Binding-site contacts:
Ligand atom C12 contacts residue PHE287 of chain 1.B at 3.7 Å (hydrophobic).
Ligand atom C8 contacts residue PHE287 of chain 1.B at 3.6 Å (hydrophobic).
Ligand atom C6 contacts residue MET272 of chain 1.B at 3.8 Å (hydrophobic).
Ligand atom C27 contacts residue ASP233 of chain 1.B at 3.3 Å.
Ligand atom C2 contacts residue PHE287 of chain 1.B at 3.4 Å (hydrophobic).
Ligand atom C30 contacts residue LEU195 of chain 1.B at 3.7 Å (hydrophobic).
Ligand atom N29 contacts residue MET272 of chain 1.B at 3.8 Å.
Ligand atom C26 contacts residue THR193 of chain 1.B at 3.0 Å.
Ligand atom C27 contacts residue THR230 of chain 1.B at 3.8 Å.
Ligand atom C16 contacts residue PHE287 of chain 1.B at 4.0 Å (hydrophobic).
Ligand atom C28 contacts residue LEU195 of chain 1.B at 3.9 Å (hydrophobic).
Ligand atom N14 contacts residue PHE287 of chain 1.B at 3.7 Å.
Ligand atom C6 contacts residue PHE255 of chain 1.B at 3.8 Å (hydrophobic).
Ligand atom CL3 contacts residue ILE251 of chain 1.B at 3.8 Å.
Ligand atom C3 contacts residue PHE287 of chain 1.B at 3.5 Å (hydrophobic).
Ligand atom C12 contacts residue ILE247 of chain 1.B at 3.9 Å (hydrophobic).
Ligand atom C27 contacts residue THR193 of chain 1.B at 3.4 Å.
Ligand atom C9 contacts residue PHE287 of chain 1.B at 3.4 Å (hydrophobic).
Ligand atom C1 contacts residue PHE287 of chain 1.B at 3.7 Å (hydrophobic).
Ligand atom CL3 contacts residue HIS81 of chain 1.B at 3.8 Å.
Ligand atom N29 contacts residue LEU195 of chain 1.B at 3.8 Å.
Ligand atom N14 contacts residue ILE251 of chain 1.B at 3.8 Å.
Ligand atom C25 contacts residue LEU195 of chain 1.B at 3.7 Å (hydrophobic).
Ligand atom N10 contacts residue PHE287 of chain 1.B at 3.4 Å.
Ligand atom N7 contacts residue GLN284 of chain 1.B at 3.1 Å (h-bond).
Ligand atom C12 contacts residue GLN237 of chain 1.B at 3.5 Å.
Ligand atom N15 contacts residue TYR80 of chain 1.B at 3.9 Å.
Ligand atom C8 contacts residue GLN284 of chain 1.B at 3.8 Å.
Ligand atom C4 contacts residue PHE287 of chain 1.B at 4.0 Å (hydrophobic).
Ligand atom C25 contacts residue THR193 of chain 1.B at 3.0 Å.
Ligand atom C18 contacts residue LEU234 of chain 1.B at 3.5 Å (hydrophobic).
Ligand atom N7 contacts residue PHE287 of chain 1.B at 3.6 Å.
Ligand atom C12 contacts residue GLN284 of chain 1.B at 3.7 Å.
Ligand atom N15 contacts residue LEU234 of chain 1.B at 3.9 Å.
Ligand atom C5 contacts residue PHE255 of chain 1.B at 3.9 Å (hydrophobic).
Ligand atom C8 contacts residue ILE251 of chain 1.B at 3.8 Å (hydrophobic).
Ligand atom C12 contacts residue ILE251 of chain 1.B at 3.7 Å (hydrophobic).
Ligand atom C9 contacts residue ILE251 of chain 1.B at 3.8 Å (hydrophobic).
Ligand atom C30 contacts residue MET272 of chain 1.B at 3.5 Å (hydrophobic).
Ligand atom CL3 contacts residue PHE255 of chain 1.B at 3.6 Å.

The protein below binds the small molecule below.
Small molecule (SMILES): CNC(=O)c1ccc2nc(C)c3nnc(-c4cc(OCC(C)C)ccc4Cl)n3c2c1

Sequence of chain 1.B:
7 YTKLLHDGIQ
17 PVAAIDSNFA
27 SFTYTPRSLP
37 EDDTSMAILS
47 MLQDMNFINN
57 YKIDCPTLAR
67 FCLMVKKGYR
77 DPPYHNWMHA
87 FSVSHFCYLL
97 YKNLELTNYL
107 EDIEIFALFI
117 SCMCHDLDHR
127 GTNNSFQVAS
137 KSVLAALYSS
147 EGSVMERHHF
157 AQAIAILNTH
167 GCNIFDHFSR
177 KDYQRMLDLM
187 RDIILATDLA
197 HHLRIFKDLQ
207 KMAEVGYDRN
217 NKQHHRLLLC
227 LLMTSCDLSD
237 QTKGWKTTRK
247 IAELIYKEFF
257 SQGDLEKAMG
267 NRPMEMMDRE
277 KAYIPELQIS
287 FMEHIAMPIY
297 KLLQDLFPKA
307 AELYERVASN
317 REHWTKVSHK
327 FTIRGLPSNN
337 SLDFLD